Sequence of chain 1.E:
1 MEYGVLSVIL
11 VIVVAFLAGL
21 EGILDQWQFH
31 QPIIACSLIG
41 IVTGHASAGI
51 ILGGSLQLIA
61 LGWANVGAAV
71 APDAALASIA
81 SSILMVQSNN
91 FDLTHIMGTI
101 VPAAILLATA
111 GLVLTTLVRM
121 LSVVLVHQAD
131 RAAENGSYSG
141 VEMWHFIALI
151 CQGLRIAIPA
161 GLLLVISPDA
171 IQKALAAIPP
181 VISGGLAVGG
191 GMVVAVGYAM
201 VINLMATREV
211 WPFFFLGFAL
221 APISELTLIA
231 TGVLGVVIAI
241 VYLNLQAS

Binding-site contacts:
Ligand atom O3 contacts residue ASN65 of chain 1.E at 3.1 Å (h-bond).
Ligand atom C1 contacts residue ASN67 of chain 1.F at 3.4 Å.
Ligand atom C3 contacts residue GLN24 of chain 1.F at 3.8 Å.
Ligand atom O1 contacts residue TRP27 of chain 1.F at 3.3 Å (h-bond).
Ligand atom O1 contacts residue ASN67 of chain 1.F at 3.2 Å (h-bond).
Ligand atom O3 contacts residue TRP118 of chain 1.F at 3.4 Å.
Ligand atom O1 contacts residue GLN24 of chain 1.F at 3.5 Å (h-bond).
Ligand atom O6 contacts residue ALA110 of chain 1.F at 3.8 Å.
Ligand atom O3 contacts residue PRO70 of chain 1.F at 4.2 Å.
Ligand atom C6 contacts residue ASN67 of chain 1.F at 3.4 Å.
Ligand atom C3 contacts residue PRO70 of chain 1.F at 4.1 Å (hydrophobic).
Ligand atom O5 contacts residue ASN67 of chain 1.F at 3.2 Å (h-bond).
Ligand atom O3 contacts residue GLN24 of chain 1.F at 4.1 Å.
Ligand atom C4 contacts residue GLY67 of chain 1.E at 4.0 Å.
Ligand atom C2 contacts residue GLN24 of chain 1.F at 3.5 Å.
Ligand atom O6 contacts residue ASP114 of chain 1.F at 2.2 Å (salt-bridge).
Ligand atom C6 contacts residue GLY67 of chain 1.E at 3.6 Å.
Ligand atom O4 contacts residue ASP114 of chain 1.F at 2.3 Å (salt-bridge).
Ligand atom O4 contacts residue ASN65 of chain 1.E at 3.8 Å.
Ligand atom C1 contacts residue GLN24 of chain 1.F at 4.1 Å.
Ligand atom C2 contacts residue ASN65 of chain 1.E at 3.5 Å.
Ligand atom C5 contacts residue THR68 of chain 1.F at 4.0 Å.
Ligand atom O6 contacts residue HIS69 of chain 1.F at 3.8 Å.
Ligand atom O5 contacts residue TRP27 of chain 1.F at 4.1 Å.
Ligand atom C4 contacts residue ASP114 of chain 1.F at 3.5 Å.
Ligand atom O1 contacts residue THR68 of chain 1.F at 3.5 Å (h-bond).
Ligand atom C5 contacts residue ASN67 of chain 1.F at 3.6 Å.
Ligand atom O4 contacts residue HIS69 of chain 1.F at 4.0 Å.
Ligand atom O4 contacts residue TRP118 of chain 1.F at 3.3 Å (h-bond).
Ligand atom O5 contacts residue GLY67 of chain 1.E at 3.6 Å.
Ligand atom C6 contacts residue ASP114 of chain 1.F at 3.4 Å.
Ligand atom C3 contacts residue ASN65 of chain 1.E at 3.9 Å.
Ligand atom O1 contacts residue GLN33 of chain 1.F at 3.3 Å (h-bond).
Ligand atom O2 contacts residue ASN65 of chain 1.E at 2.5 Å (h-bond).
Ligand atom C5 contacts residue GLY67 of chain 1.E at 4.0 Å.
Ligand atom C4 contacts residue ASN65 of chain 1.E at 3.6 Å.
Ligand atom C1 contacts residue TRP27 of chain 1.F at 3.4 Å (hydrophobic).
Ligand atom O6 contacts residue THR68 of chain 1.F at 4.1 Å.
Ligand atom O2 contacts residue TRP27 of chain 1.F at 4.0 Å.
Ligand atom C2 contacts residue TRP27 of chain 1.F at 3.8 Å (hydrophobic).

Sequence of chain 1.F:
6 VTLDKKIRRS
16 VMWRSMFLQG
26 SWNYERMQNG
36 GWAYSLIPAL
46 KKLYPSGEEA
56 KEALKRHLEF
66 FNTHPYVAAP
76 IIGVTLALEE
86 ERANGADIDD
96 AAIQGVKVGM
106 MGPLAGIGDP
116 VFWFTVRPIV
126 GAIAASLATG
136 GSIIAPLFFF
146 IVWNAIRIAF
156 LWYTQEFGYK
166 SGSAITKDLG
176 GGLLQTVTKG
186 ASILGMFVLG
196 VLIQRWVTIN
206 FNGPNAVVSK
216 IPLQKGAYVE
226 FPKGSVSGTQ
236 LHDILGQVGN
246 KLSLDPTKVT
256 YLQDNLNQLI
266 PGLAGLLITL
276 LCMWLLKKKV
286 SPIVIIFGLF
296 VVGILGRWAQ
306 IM

This small molecule binds to this protein.
Small molecule (SMILES): OC[C@H]1O[C@H](O)[C@@H](O)[C@@H](O)[C@@H]1O